Binding-site contacts:
Ligand atom O1A contacts residue THR72 of chain 1.D at 3.4 Å (h-bond).
Ligand atom O3A contacts residue GLY68 of chain 1.D at 3.4 Å.
Ligand atom PG contacts residue ARG184 of chain 1.E at 3.3 Å.
Ligand atom C8 contacts residue THR69 of chain 1.D at 3.6 Å.
Ligand atom O1B contacts residue GLY70 of chain 1.D at 2.9 Å (h-bond).
Ligand atom S1G contacts residue PRO67 of chain 1.D at 3.7 Å.
Ligand atom O3A contacts residue ARG229 of chain 1.D at 2.8 Å (salt-bridge).
Ligand atom N6 contacts residue VAL39 of chain 1.D at 3.6 Å.
Ligand atom O2A contacts residue ARG32 of chain 1.D at 3.4 Å (salt-bridge).
Ligand atom O2A contacts residue GLU159 of chain 1.E at 2.9 Å (salt-bridge).
Ligand atom O1B contacts residue THR69 of chain 1.D at 3.5 Å (h-bond).
Ligand atom O3G contacts residue ARG184 of chain 1.E at 3.2 Å (salt-bridge).
Ligand atom N3 contacts residue LEU228 of chain 1.D at 3.6 Å.
Ligand atom O3B contacts residue ARG229 of chain 1.D at 3.3 Å (salt-bridge).
Ligand atom PA contacts residue ARG229 of chain 1.D at 3.4 Å.
Ligand atom O2G contacts residue ARG155 of chain 1.E at 3.7 Å.
Ligand atom O3' contacts residue VAL28 of chain 1.D at 2.9 Å (h-bond).
Ligand atom O1A contacts residue SER73 of chain 1.D at 3.5 Å (h-bond).
Ligand atom S1G contacts residue LYS71 of chain 1.D at 3.2 Å (salt-bridge).
Ligand atom O2G contacts residue ARG184 of chain 1.E at 2.4 Å (salt-bridge).
Ligand atom O2G contacts residue ARG229 of chain 1.D at 3.4 Å (salt-bridge).
Ligand atom O2B contacts residue MG1 of chain 1.R at 2.3 Å.
Ligand atom N7 contacts residue GLY70 of chain 1.D at 3.5 Å.
Ligand atom C8 contacts residue GLY70 of chain 1.D at 3.5 Å.
Ligand atom PB contacts residue ARG229 of chain 1.D at 3.6 Å.
Ligand atom O1A contacts residue GLY70 of chain 1.D at 3.4 Å.
Ligand atom O2B contacts residue GLU159 of chain 1.E at 3.6 Å (salt-bridge).
Ligand atom C5' contacts residue SER73 of chain 1.D at 3.3 Å.
Ligand atom O3B contacts residue GLY68 of chain 1.D at 2.8 Å (h-bond).
Ligand atom O2' contacts residue TYR31 of chain 1.D at 3.4 Å (h-bond).
Ligand atom O2A contacts residue ARG229 of chain 1.D at 2.5 Å (salt-bridge).
Ligand atom N7 contacts residue THR69 of chain 1.D at 3.1 Å (h-bond).
Ligand atom S1G contacts residue ASN171 of chain 1.D at 3.7 Å.
Ligand atom N6 contacts residue THR40 of chain 1.D at 3.3 Å (h-bond).
Ligand atom N1 contacts residue THR40 of chain 1.D at 3.4 Å.
Ligand atom C2 contacts residue ARG200 of chain 1.D at 3.3 Å.
Ligand atom C3' contacts residue VAL28 of chain 1.D at 3.4 Å (hydrophobic).
Ligand atom O1B contacts residue LYS71 of chain 1.D at 2.9 Å (salt-bridge).
Ligand atom O2B contacts residue THR72 of chain 1.D at 2.9 Å (h-bond).
Ligand atom O3G contacts residue MG1 of chain 1.R at 2.6 Å.

Sequence of chain 1.D:
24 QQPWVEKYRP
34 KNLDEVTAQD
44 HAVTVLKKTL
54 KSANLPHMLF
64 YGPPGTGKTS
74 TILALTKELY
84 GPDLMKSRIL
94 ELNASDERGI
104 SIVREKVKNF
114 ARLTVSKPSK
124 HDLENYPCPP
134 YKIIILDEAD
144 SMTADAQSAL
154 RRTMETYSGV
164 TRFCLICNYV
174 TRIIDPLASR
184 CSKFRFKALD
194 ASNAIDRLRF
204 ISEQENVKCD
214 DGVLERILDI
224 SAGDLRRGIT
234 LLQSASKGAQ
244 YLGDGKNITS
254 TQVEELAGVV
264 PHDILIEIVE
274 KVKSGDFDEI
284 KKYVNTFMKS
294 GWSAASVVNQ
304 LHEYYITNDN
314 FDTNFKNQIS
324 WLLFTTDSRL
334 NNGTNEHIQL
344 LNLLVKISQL

Sequence of chain 1.E:
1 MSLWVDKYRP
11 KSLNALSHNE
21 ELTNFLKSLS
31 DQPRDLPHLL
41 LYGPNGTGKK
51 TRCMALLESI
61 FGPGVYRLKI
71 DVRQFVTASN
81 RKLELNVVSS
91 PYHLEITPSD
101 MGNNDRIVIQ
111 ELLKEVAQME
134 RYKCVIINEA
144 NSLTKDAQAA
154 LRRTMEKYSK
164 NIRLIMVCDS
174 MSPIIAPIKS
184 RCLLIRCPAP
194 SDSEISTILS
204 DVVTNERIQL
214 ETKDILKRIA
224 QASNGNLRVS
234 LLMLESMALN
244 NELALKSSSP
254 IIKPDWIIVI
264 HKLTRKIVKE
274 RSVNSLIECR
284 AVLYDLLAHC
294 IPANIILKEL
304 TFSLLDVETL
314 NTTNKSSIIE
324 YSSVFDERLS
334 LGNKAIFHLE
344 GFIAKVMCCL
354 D

A protein and the small-molecule ligand that binds it are described below.
Small molecule (SMILES): Nc1ncnc2c1ncn2[C@@H]1O[C@H](COP(=O)(O)OP(=O)(O)OP(O)(O)=S)[C@@H](O)[C@H]1O